Binding-site contacts:
Ligand atom N7 contacts residue LYS4957 of chain 1.A at 3.6 Å (salt-bridge).
Ligand atom N7 contacts residue THR4979 of chain 1.A at 3.8 Å.
Ligand atom C8 contacts residue THR4979 of chain 1.A at 4.2 Å.
Ligand atom C8 contacts residue PHE4975 of chain 1.A at 4.3 Å (hydrophobic).
Ligand atom N3 contacts residue ASN4984 of chain 1.A at 4.5 Å.
Ligand atom N7 contacts residue PHE4959 of chain 1.A at 2.9 Å (h-bond).
Ligand atom C6 contacts residue HIS4983 of chain 1.A at 3.3 Å.
Ligand atom C5 contacts residue PHE4959 of chain 1.A at 3.7 Å (hydrophobic).
Ligand atom C6 contacts residue CYS4958 of chain 1.A at 4.4 Å (hydrophobic).
Ligand atom C4 contacts residue MET4954 of chain 1.A at 4.1 Å (hydrophobic).
Ligand atom N6 contacts residue ILE4960 of chain 1.A at 4.0 Å.
Ligand atom C8 contacts residue PHE4959 of chain 1.A at 3.7 Å (hydrophobic).
Ligand atom C8 contacts residue MET4954 of chain 1.A at 3.4 Å (hydrophobic).
Ligand atom C6 contacts residue THR4979 of chain 1.A at 4.1 Å.
Ligand atom C2 contacts residue THR4979 of chain 1.A at 3.8 Å.
Ligand atom N7 contacts residue CYS4958 of chain 1.A at 3.4 Å.
Ligand atom C2 contacts residue LEU4985 of chain 1.A at 3.9 Å (hydrophobic).
Ligand atom N1 contacts residue HIS4983 of chain 1.A at 3.4 Å (h-bond).
Ligand atom C6 contacts residue PHE4959 of chain 1.A at 4.2 Å (hydrophobic).
Ligand atom N1 contacts residue THR4979 of chain 1.A at 3.6 Å.
Ligand atom C8 contacts residue CYS4958 of chain 1.A at 4.1 Å (hydrophobic).
Ligand atom C6 contacts residue LEU4985 of chain 1.A at 4.4 Å (hydrophobic).
Ligand atom N6 contacts residue ASN4984 of chain 1.A at 4.3 Å.
Ligand atom C4 contacts residue THR4979 of chain 1.A at 4.2 Å.
Ligand atom C8 contacts residue LYS4957 of chain 1.A at 3.2 Å.
Ligand atom N6 contacts residue PHE4959 of chain 1.A at 3.8 Å.
Ligand atom N3 contacts residue MET4954 of chain 1.A at 4.4 Å.
Ligand atom N1 contacts residue ASN4984 of chain 1.A at 3.4 Å (h-bond).
Ligand atom N3 contacts residue LEU4985 of chain 1.A at 4.3 Å.
Ligand atom N6 contacts residue LEU4985 of chain 1.A at 4.4 Å.
Ligand atom C2 contacts residue ASN4984 of chain 1.A at 3.3 Å.
Ligand atom N9 contacts residue MET4954 of chain 1.A at 3.6 Å.
Ligand atom N6 contacts residue CYS4958 of chain 1.A at 3.5 Å (h-bond).
Ligand atom C5 contacts residue THR4979 of chain 1.A at 4.0 Å.
Ligand atom N6 contacts residue HIS4983 of chain 1.A at 2.3 Å (h-bond).
Ligand atom N1 contacts residue LEU4985 of chain 1.A at 3.6 Å (h-bond).

A small-molecule ligand and the protein it binds are described below.
Small molecule (SMILES): Nc1ncnc2[nH]cnc12

Sequence of chain 1.A:
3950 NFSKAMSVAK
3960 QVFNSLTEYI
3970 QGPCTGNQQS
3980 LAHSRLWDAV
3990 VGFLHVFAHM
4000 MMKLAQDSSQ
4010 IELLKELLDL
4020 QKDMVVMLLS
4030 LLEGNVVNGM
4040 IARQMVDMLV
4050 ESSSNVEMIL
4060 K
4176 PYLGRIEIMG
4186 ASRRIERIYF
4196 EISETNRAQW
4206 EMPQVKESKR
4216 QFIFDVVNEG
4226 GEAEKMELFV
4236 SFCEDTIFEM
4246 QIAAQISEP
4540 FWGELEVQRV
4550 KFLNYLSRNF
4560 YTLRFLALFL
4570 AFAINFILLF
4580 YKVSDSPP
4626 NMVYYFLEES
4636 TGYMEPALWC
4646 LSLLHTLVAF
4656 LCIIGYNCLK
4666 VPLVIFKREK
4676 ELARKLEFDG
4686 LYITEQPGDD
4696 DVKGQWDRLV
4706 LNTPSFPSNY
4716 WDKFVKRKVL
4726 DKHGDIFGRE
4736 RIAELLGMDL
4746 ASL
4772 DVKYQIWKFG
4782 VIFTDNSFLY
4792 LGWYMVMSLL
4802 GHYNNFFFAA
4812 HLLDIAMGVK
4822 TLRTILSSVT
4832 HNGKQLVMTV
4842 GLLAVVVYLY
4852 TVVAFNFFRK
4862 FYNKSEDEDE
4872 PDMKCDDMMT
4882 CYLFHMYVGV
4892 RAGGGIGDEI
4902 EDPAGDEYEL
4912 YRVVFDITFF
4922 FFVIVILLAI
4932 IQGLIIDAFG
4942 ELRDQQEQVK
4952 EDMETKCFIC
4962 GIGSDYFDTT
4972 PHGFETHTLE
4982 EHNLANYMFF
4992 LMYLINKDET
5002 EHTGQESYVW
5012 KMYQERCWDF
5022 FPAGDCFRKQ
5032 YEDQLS